A protein and the small-molecule ligand that binds it are described below.
Small molecule (SMILES): CC(=O)N[C@@H]1[C@@H](O)[C@H](O)[C@@H](CO)O[C@H]1O

Binding-site contacts:
Ligand atom N2 contacts residue ASN594 of chain 1.C at 2.9 Å (h-bond).
Ligand atom C5 contacts residue ASN594 of chain 1.C at 3.7 Å.
Ligand atom C2 contacts residue ASN594 of chain 1.C at 2.5 Å.
Ligand atom C4 contacts residue ASN594 of chain 1.C at 4.2 Å.
Ligand atom O6 contacts residue ASN594 of chain 1.C at 3.7 Å.
Ligand atom C3 contacts residue ASN594 of chain 1.C at 3.8 Å.
Ligand atom O5 contacts residue ASN594 of chain 1.C at 2.4 Å (h-bond).
Ligand atom C6 contacts residue ASN594 of chain 1.C at 4.5 Å.
Ligand atom C1 contacts residue ASN594 of chain 1.C at 1.4 Å.
Ligand atom C7 contacts residue ASN594 of chain 1.C at 4.0 Å.

Sequence of chain 1.C:
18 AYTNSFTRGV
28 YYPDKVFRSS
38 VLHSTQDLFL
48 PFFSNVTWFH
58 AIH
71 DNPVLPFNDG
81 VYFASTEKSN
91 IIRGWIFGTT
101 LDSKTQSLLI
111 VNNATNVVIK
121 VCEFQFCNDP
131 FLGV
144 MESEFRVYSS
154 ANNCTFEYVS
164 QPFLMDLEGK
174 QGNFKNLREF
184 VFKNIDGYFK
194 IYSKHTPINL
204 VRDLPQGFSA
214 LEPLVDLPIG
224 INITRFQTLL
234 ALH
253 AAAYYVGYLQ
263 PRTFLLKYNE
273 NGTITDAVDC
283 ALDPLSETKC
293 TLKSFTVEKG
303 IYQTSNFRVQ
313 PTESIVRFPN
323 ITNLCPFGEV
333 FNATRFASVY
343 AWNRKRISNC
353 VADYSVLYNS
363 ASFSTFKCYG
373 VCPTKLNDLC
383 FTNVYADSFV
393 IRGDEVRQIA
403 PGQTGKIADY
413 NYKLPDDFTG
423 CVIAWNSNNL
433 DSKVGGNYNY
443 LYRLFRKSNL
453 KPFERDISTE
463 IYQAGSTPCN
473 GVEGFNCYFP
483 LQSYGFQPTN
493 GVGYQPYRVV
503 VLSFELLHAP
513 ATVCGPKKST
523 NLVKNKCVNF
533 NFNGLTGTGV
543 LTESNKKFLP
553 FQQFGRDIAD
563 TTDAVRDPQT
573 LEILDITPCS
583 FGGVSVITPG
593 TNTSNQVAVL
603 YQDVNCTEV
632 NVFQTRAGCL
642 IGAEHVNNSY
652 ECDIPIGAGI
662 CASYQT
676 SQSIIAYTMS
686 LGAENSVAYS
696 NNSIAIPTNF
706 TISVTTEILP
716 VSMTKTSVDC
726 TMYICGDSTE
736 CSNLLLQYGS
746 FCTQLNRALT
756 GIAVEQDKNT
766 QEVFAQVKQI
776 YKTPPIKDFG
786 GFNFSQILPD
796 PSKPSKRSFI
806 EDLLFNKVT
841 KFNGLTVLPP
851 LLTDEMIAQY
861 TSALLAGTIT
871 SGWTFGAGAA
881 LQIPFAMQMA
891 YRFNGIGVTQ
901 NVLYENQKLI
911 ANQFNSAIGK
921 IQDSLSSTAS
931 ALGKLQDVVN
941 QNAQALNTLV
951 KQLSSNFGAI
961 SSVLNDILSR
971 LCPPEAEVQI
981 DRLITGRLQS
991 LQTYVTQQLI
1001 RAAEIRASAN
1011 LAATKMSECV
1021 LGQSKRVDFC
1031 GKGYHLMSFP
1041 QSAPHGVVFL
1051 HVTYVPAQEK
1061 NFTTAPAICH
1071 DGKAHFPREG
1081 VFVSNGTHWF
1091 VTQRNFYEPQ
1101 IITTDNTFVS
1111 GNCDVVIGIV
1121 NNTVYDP